Sequence of chain 1.B:
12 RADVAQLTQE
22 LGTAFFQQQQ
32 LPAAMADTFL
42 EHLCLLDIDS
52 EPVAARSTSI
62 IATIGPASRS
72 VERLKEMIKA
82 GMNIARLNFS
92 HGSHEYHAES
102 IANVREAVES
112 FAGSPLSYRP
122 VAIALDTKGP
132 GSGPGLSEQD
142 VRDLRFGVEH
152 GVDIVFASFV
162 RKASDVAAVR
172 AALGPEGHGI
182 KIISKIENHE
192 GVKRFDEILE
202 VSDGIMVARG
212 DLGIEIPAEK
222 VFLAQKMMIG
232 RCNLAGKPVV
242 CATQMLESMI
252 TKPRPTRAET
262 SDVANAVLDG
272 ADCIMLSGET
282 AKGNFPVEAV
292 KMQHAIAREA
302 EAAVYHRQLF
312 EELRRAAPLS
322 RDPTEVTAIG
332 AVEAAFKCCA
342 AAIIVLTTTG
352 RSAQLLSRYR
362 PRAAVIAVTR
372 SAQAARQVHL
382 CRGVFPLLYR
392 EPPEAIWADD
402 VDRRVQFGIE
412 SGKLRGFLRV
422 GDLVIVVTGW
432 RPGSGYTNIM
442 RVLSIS

Binding-site contacts:
Ligand atom O3 contacts residue ALA209 of chain 1.B at 3.8 Å.
Ligand atom C1 contacts residue GLU188 of chain 1.B at 3.6 Å.
Ligand atom O2 contacts residue ARG87 of chain 1.B at 4.0 Å.
Ligand atom O2 contacts residue ALA209 of chain 1.B at 4.3 Å.
Ligand atom O2 contacts residue MET207 of chain 1.B at 4.4 Å.
Ligand atom C1 contacts residue THR244 of chain 1.B at 3.6 Å.
Ligand atom O3 contacts residue GLY211 of chain 1.B at 3.6 Å.
Ligand atom O1 contacts residue MG1 of chain 1.O at 4.2 Å.
Ligand atom O4 contacts residue ASP212 of chain 1.B at 3.9 Å.
Ligand atom C1 contacts residue ASP212 of chain 1.B at 3.8 Å.
Ligand atom C1 contacts residue MG1 of chain 1.O at 3.0 Å.
Ligand atom O2 contacts residue MET276 of chain 1.B at 4.3 Å.
Ligand atom C2 contacts residue THR244 of chain 1.B at 4.1 Å.
Ligand atom O4 contacts residue ALA209 of chain 1.B at 4.2 Å.
Ligand atom O2 contacts residue THR244 of chain 1.B at 3.7 Å.
Ligand atom O1 contacts residue ASP212 of chain 1.B at 4.0 Å.
Ligand atom O1 contacts residue GLY211 of chain 1.B at 3.0 Å (h-bond).
Ligand atom C1 contacts residue ALA209 of chain 1.B at 3.6 Å (hydrophobic).
Ligand atom C2 contacts residue LYS186 of chain 1.B at 3.5 Å.
Ligand atom C2 contacts residue ALA209 of chain 1.B at 3.8 Å (hydrophobic).
Ligand atom O4 contacts residue MG1 of chain 1.O at 1.9 Å.
Ligand atom O3 contacts residue ASP212 of chain 1.B at 2.8 Å (salt-bridge).
Ligand atom O2 contacts residue MG1 of chain 1.O at 4.0 Å.
Ligand atom O4 contacts residue LYS186 of chain 1.B at 3.0 Å (salt-bridge).
Ligand atom O1 contacts residue ARG210 of chain 1.B at 3.7 Å.
Ligand atom C1 contacts residue ARG210 of chain 1.B at 4.4 Å.
Ligand atom C2 contacts residue MG1 of chain 1.O at 2.8 Å.
Ligand atom O3 contacts residue MG1 of chain 1.O at 2.3 Å.
Ligand atom O1 contacts residue THR244 of chain 1.B at 2.5 Å (h-bond).
Ligand atom O4 contacts residue GLU188 of chain 1.B at 3.0 Å (salt-bridge).
Ligand atom O3 contacts residue GLU188 of chain 1.B at 3.0 Å (salt-bridge).
Ligand atom C2 contacts residue GLU188 of chain 1.B at 3.6 Å.
Ligand atom O1 contacts residue ALA209 of chain 1.B at 3.5 Å.
Ligand atom C1 contacts residue GLY211 of chain 1.B at 3.7 Å.
Ligand atom O2 contacts residue LYS186 of chain 1.B at 3.5 Å (salt-bridge).

This protein binds this small molecule.
Small molecule (SMILES): O=C([O-])C(=O)[O-]